Sequence of chain 2.A:
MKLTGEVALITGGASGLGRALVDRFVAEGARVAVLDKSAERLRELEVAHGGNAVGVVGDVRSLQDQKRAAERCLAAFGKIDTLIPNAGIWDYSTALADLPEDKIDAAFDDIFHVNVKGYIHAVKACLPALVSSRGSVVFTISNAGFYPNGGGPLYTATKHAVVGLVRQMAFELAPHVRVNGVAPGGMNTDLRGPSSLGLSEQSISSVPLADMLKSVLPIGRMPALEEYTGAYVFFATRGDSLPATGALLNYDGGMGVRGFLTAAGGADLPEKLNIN

Sequence of chain 1.A:
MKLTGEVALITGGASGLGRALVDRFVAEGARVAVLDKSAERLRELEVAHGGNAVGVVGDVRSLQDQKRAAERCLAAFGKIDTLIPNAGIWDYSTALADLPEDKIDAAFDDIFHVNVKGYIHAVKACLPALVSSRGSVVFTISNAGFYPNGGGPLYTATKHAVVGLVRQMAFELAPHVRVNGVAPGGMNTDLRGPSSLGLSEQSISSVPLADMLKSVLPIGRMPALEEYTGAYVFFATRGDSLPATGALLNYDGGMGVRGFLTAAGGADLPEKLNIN

Binding-site contacts:
Ligand atom CK5 contacts residue NAD1 of chain 2.C at 3.3 Å.
Ligand atom OK1 contacts residue ASN143 of chain 2.A at 3.8 Å.
Ligand atom CK2 contacts residue GLY150 of chain 2.A at 3.5 Å.
Ligand atom CK6 contacts residue ILE204 of chain 2.A at 3.5 Å (hydrophobic).
Ligand atom CKB contacts residue ASN149 of chain 2.A at 3.7 Å.
Ligand atom CKC contacts residue ASN143 of chain 2.A at 3.6 Å.
Ligand atom CK5 contacts residue TRP90 of chain 2.A at 3.8 Å (hydrophobic).
Ligand atom CK3 contacts residue GLY150 of chain 2.A at 3.3 Å.
Ligand atom CK7 contacts residue GLY150 of chain 2.A at 3.8 Å.
Ligand atom CKB contacts residue MET255 of chain 2.A at 4.0 Å (hydrophobic).
Ligand atom OK1 contacts residue NAD1 of chain 2.C at 3.0 Å.
Ligand atom CK9 contacts residue MET212 of chain 2.A at 4.0 Å (hydrophobic).
Ligand atom OK2 contacts residue ASN143 of chain 2.A at 2.6 Å (h-bond).
Ligand atom CKB contacts residue GLY150 of chain 2.A at 4.0 Å.
Ligand atom CK5 contacts residue LEU191 of chain 2.A at 4.0 Å (hydrophobic).
Ligand atom CKC contacts residue GLY150 of chain 2.A at 3.5 Å.
Ligand atom OK2 contacts residue SER142 of chain 2.A at 3.6 Å (h-bond).
Ligand atom OK1 contacts residue SER142 of chain 2.A at 2.2 Å (h-bond).
Ligand atom CK8 contacts residue TRP90 of chain 2.A at 3.7 Å (hydrophobic).
Ligand atom CK6 contacts residue TRP90 of chain 2.A at 3.4 Å (hydrophobic).
Ligand atom OK1 contacts residue TYR155 of chain 2.A at 3.1 Å (h-bond).
Ligand atom CK2 contacts residue TRP90 of chain 2.A at 3.9 Å (hydrophobic).
Ligand atom CK8 contacts residue LEU209 of chain 2.A at 3.9 Å (hydrophobic).
Ligand atom CK4 contacts residue GLY150 of chain 2.A at 3.8 Å.
Ligand atom CK4 contacts residue TYR155 of chain 2.A at 3.6 Å (hydrophobic).
Ligand atom CK4 contacts residue NAD1 of chain 2.C at 3.3 Å.
Ligand atom CK3 contacts residue ASN143 of chain 2.A at 3.7 Å.
Ligand atom CK5 contacts residue TYR155 of chain 2.A at 3.3 Å (hydrophobic).
Ligand atom CK1 contacts residue TRP90 of chain 2.A at 3.2 Å (hydrophobic).
Ligand atom CKA contacts residue MET212 of chain 2.A at 3.9 Å (hydrophobic).
Ligand atom CK1 contacts residue NAD1 of chain 2.C at 3.7 Å.
Ligand atom CK6 contacts residue NAD1 of chain 2.C at 3.2 Å.
Ligand atom CK3 contacts residue SER142 of chain 2.A at 4.0 Å.
Ligand atom CK1 contacts residue ILE204 of chain 2.A at 3.5 Å (hydrophobic).
Ligand atom OK2 contacts residue GLY150 of chain 2.A at 3.5 Å (h-bond).
Ligand atom CKB contacts residue PHE260 of chain 1.A at 3.8 Å (hydrophobic).
Ligand atom CK4 contacts residue SER142 of chain 2.A at 3.4 Å.
Ligand atom CK9 contacts residue LEU209 of chain 2.A at 3.9 Å (hydrophobic).
Ligand atom CKA contacts residue ASN149 of chain 2.A at 4.0 Å.
Ligand atom CK6 contacts residue LEU191 of chain 2.A at 3.9 Å (hydrophobic).

A protein and the small-molecule ligand that binds it are described below.
Small molecule (SMILES): Oc1cccc(-c2ccccc2)c1O